The protein below binds the small molecule below.
Small molecule (SMILES): CC(=O)N[C@H]1[C@H](O[C@H]2[C@H](O)[C@@H](NC(C)=O)CO[C@@H]2CO)O[C@H](CO)[C@@H](O)[C@@H]1O

Binding-site contacts:
Ligand atom O3 contacts residue VAL127 of chain 1.C at 4.1 Å.
Ligand atom O6 contacts residue THR124 of chain 1.C at 3.8 Å.
Ligand atom C4 contacts residue ASN122 of chain 1.C at 4.3 Å.
Ligand atom C5 contacts residue THR124 of chain 1.C at 3.6 Å.
Ligand atom C6 contacts residue ASN125 of chain 1.C at 3.8 Å.
Ligand atom O7 contacts residue MET153 of chain 1.C at 4.3 Å.
Ligand atom C7 contacts residue ASN122 of chain 1.C at 3.6 Å.
Ligand atom N2 contacts residue ASN122 of chain 1.C at 3.5 Å (h-bond).
Ligand atom C1 contacts residue THR124 of chain 1.C at 4.2 Å.
Ligand atom O5 contacts residue VAL127 of chain 1.C at 3.9 Å.
Ligand atom C3 contacts residue ASN122 of chain 1.C at 3.7 Å.
Ligand atom C8 contacts residue ASN122 of chain 1.C at 4.0 Å.
Ligand atom O7 contacts residue SER155 of chain 1.C at 3.6 Å.
Ligand atom C5 contacts residue ASN122 of chain 1.C at 3.6 Å.
Ligand atom C2 contacts residue ASN122 of chain 1.C at 2.6 Å.
Ligand atom O7 contacts residue ASN122 of chain 1.C at 3.6 Å.
Ligand atom O3 contacts residue ASN122 of chain 1.C at 3.9 Å.
Ligand atom C1 contacts residue ASN122 of chain 1.C at 1.5 Å.
Ligand atom C8 contacts residue THR124 of chain 1.C at 4.4 Å.
Ligand atom O6 contacts residue ASN125 of chain 1.C at 3.5 Å (h-bond).
Ligand atom O5 contacts residue ASN122 of chain 1.C at 2.4 Å (h-bond).
Ligand atom C6 contacts residue THR124 of chain 1.C at 3.3 Å.
Ligand atom O5 contacts residue THR124 of chain 1.C at 3.6 Å.

Sequence of chain 1.C:
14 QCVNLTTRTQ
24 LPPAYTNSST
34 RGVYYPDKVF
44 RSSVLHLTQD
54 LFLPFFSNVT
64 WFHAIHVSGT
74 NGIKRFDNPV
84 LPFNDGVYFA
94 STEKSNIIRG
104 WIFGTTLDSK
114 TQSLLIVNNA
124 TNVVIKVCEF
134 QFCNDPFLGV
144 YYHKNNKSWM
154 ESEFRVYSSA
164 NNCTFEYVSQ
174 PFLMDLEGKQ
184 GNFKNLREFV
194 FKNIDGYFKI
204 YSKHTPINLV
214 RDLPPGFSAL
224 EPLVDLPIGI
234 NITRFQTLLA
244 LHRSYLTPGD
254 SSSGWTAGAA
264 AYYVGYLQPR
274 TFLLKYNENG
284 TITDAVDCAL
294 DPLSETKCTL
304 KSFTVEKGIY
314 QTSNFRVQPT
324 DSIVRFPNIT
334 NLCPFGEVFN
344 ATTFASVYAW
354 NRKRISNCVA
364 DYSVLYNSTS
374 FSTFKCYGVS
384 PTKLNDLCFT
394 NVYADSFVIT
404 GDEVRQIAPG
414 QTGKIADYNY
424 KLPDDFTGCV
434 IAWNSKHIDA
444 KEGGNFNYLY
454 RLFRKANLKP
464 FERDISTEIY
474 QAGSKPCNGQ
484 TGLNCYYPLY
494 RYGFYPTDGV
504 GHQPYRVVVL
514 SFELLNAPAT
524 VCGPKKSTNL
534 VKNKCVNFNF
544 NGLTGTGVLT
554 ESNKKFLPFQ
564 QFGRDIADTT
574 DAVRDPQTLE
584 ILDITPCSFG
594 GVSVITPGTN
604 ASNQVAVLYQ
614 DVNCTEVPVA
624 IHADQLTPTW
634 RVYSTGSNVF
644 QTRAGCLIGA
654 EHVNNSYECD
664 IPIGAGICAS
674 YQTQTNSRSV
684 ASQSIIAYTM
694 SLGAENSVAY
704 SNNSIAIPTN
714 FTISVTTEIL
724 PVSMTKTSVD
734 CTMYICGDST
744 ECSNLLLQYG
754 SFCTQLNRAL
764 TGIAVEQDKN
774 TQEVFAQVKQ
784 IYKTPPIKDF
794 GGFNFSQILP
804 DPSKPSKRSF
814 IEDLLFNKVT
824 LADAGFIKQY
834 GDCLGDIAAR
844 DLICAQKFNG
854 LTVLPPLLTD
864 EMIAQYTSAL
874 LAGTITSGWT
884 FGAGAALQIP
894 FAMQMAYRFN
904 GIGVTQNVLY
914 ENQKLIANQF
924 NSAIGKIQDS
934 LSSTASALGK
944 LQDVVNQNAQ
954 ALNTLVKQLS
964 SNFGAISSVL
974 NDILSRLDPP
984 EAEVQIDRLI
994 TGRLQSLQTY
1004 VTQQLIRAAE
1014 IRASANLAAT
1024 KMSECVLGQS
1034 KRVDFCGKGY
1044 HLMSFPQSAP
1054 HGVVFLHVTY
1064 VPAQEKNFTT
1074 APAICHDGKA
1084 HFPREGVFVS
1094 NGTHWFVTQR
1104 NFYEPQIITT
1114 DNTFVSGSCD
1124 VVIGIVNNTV